Sequence of chain 1.C:
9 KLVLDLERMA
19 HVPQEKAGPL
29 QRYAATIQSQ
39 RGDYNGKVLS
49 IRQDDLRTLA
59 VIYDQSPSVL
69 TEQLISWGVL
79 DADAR

A small-molecule ligand and the protein it binds are described below.
Small molecule (SMILES): Nc1nc2c(ncn2[C@@H]2O[C@@H]3CO[P](=O)(O)O[C@H]4[C@@H](O)[C@H](n5cnc6c(=O)[nH]c(N)nc65)O[C@@H]4CO[P](=O)(O)O[C@H]3[C@H]2O)c(=O)[nH]1

Binding-site contacts:
Ligand atom C61 contacts residue ASP53 of chain 1.C at 3.6 Å.
Ligand atom C21 contacts residue ILE35 of chain 1.C at 3.4 Å (hydrophobic).
Ligand atom O11 contacts residue ARG39 of chain 1.C at 3.6 Å.
Ligand atom N21 contacts residue ASP53 of chain 1.C at 2.6 Å (salt-bridge).
Ligand atom O61 contacts residue ILE35 of chain 1.C at 3.6 Å.
Ligand atom C8 contacts residue C2E1 of chain 1.H at 3.3 Å.
Ligand atom C61 contacts residue ARG39 of chain 1.C at 3.3 Å.
Ligand atom C51 contacts residue C2E1 of chain 1.H at 3.5 Å.
Ligand atom O1P contacts residue ARG50 of chain 1.C at 2.9 Å (salt-bridge).
Ligand atom C4 contacts residue C2E1 of chain 1.H at 3.7 Å.
Ligand atom O61 contacts residue C2E1 of chain 1.H at 3.5 Å (h-bond).
Ligand atom C81 contacts residue ARG39 of chain 1.C at 3.5 Å.
Ligand atom C2A contacts residue ARG50 of chain 1.C at 3.7 Å.
Ligand atom O11 contacts residue C2E1 of chain 1.H at 3.1 Å (h-bond).
Ligand atom N31 contacts residue ILE35 of chain 1.C at 3.6 Å.
Ligand atom C5 contacts residue C2E1 of chain 1.H at 3.5 Å.
Ligand atom N11 contacts residue ASP53 of chain 1.C at 2.6 Å (salt-bridge).
Ligand atom O4A contacts residue GLN38 of chain 1.C at 3.4 Å.
Ligand atom C81 contacts residue C2E1 of chain 1.H at 3.1 Å.
Ligand atom C61 contacts residue ILE35 of chain 1.C at 3.4 Å (hydrophobic).
Ligand atom C21 contacts residue ARG50 of chain 1.C at 3.6 Å.
Ligand atom N9 contacts residue C2E1 of chain 1.H at 3.7 Å.
Ligand atom C51 contacts residue ARG39 of chain 1.C at 3.6 Å.
Ligand atom N1 contacts residue C2E1 of chain 1.H at 3.1 Å (h-bond).
Ligand atom C5A contacts residue GLN38 of chain 1.C at 3.6 Å.
Ligand atom C21 contacts residue ASP53 of chain 1.C at 3.3 Å.
Ligand atom O61 contacts residue ARG39 of chain 1.C at 2.3 Å (salt-bridge).
Ligand atom N91 contacts residue C2E1 of chain 1.H at 3.5 Å (h-bond).
Ligand atom N11 contacts residue ARG50 of chain 1.C at 3.5 Å.
Ligand atom C61 contacts residue C2E1 of chain 1.H at 3.7 Å.
Ligand atom N21 contacts residue ILE35 of chain 1.C at 3.6 Å.
Ligand atom N7 contacts residue C2E1 of chain 1.H at 3.4 Å (h-bond).
Ligand atom C1A contacts residue GLN38 of chain 1.C at 3.5 Å.
Ligand atom C6 contacts residue C2E1 of chain 1.H at 3.2 Å.
Ligand atom N71 contacts residue C2E1 of chain 1.H at 3.1 Å (h-bond).
Ligand atom C51 contacts residue ILE35 of chain 1.C at 3.6 Å (hydrophobic).
Ligand atom O61 contacts residue ASP53 of chain 1.C at 3.7 Å.
Ligand atom O6 contacts residue C2E1 of chain 1.H at 3.1 Å (h-bond).
Ligand atom N71 contacts residue ARG39 of chain 1.C at 2.8 Å (salt-bridge).
Ligand atom N2 contacts residue C2E1 of chain 1.H at 3.5 Å (h-bond).